Binding-site contacts:
Ligand atom O01 contacts residue ILE214 of chain 1.A at 2.8 Å (h-bond).
Ligand atom C09 contacts residue HIS128 of chain 1.A at 3.1 Å.
Ligand atom C02 contacts residue ARG186 of chain 1.A at 4.0 Å.
Ligand atom C15 contacts residue LEU129 of chain 1.A at 3.3 Å (hydrophobic).
Ligand atom C09 contacts residue LEU129 of chain 1.A at 3.6 Å (hydrophobic).
Ligand atom C16 contacts residue LEU129 of chain 1.A at 3.7 Å (hydrophobic).
Ligand atom C16 contacts residue GLU213 of chain 1.A at 4.3 Å.
Ligand atom N06 contacts residue LEU129 of chain 1.A at 2.8 Å (h-bond).
Ligand atom C12 contacts residue ARG127 of chain 1.A at 3.2 Å.
Ligand atom C04 contacts residue ILE248 of chain 1.A at 4.3 Å (hydrophobic).
Ligand atom C02 contacts residue VAL161 of chain 1.A at 3.9 Å (hydrophobic).
Ligand atom N06 contacts residue ILE248 of chain 1.A at 4.1 Å.
Ligand atom C05 contacts residue LEU129 of chain 1.A at 3.5 Å (hydrophobic).
Ligand atom C07 contacts residue LEU129 of chain 1.A at 3.7 Å (hydrophobic).
Ligand atom C03 contacts residue VAL161 of chain 1.A at 3.9 Å (hydrophobic).
Ligand atom C03 contacts residue ARG186 of chain 1.A at 3.6 Å.
Ligand atom N10 contacts residue HIS128 of chain 1.A at 3.6 Å.
Ligand atom C16 contacts residue ILE214 of chain 1.A at 3.4 Å (hydrophobic).
Ligand atom C13 contacts residue ARG127 of chain 1.A at 3.1 Å.
Ligand atom C11 contacts residue ARG127 of chain 1.A at 4.0 Å.
Ligand atom C02 contacts residue ILE214 of chain 1.A at 3.8 Å (hydrophobic).
Ligand atom C07 contacts residue HIS128 of chain 1.A at 3.7 Å.
Ligand atom O01 contacts residue ARG186 of chain 1.A at 4.0 Å.
Ligand atom O01 contacts residue VAL161 of chain 1.A at 3.6 Å.
Ligand atom C15 contacts residue VAL131 of chain 1.A at 4.4 Å (hydrophobic).
Ligand atom O08 contacts residue ARG186 of chain 1.A at 3.9 Å.
Ligand atom O01 contacts residue THR212 of chain 1.A at 4.2 Å.
Ligand atom C07 contacts residue ILE248 of chain 1.A at 3.9 Å (hydrophobic).
Ligand atom O01 contacts residue GLU213 of chain 1.A at 3.1 Å.
Ligand atom C04 contacts residue ARG186 of chain 1.A at 3.7 Å.
Ligand atom C02 contacts residue LEU129 of chain 1.A at 3.8 Å (hydrophobic).
Ligand atom C04 contacts residue LEU129 of chain 1.A at 3.8 Å (hydrophobic).
Ligand atom C09 contacts residue ILE248 of chain 1.A at 4.4 Å (hydrophobic).
Ligand atom C15 contacts residue ILE214 of chain 1.A at 4.2 Å (hydrophobic).
Ligand atom N06 contacts residue HIS128 of chain 1.A at 3.8 Å.
Ligand atom C11 contacts residue HIS128 of chain 1.A at 3.4 Å.
Ligand atom C03 contacts residue LEU129 of chain 1.A at 3.9 Å (hydrophobic).
Ligand atom N14 contacts residue ARG127 of chain 1.A at 3.9 Å.
Ligand atom C02 contacts residue GLU213 of chain 1.A at 4.0 Å.
Ligand atom O08 contacts residue ILE248 of chain 1.A at 3.9 Å.

A small-molecule ligand and the protein it binds are described below.
Small molecule (SMILES): O=C(Cn1cccn1)Nc1ccc(O)cc1

Sequence of chain 1.A:
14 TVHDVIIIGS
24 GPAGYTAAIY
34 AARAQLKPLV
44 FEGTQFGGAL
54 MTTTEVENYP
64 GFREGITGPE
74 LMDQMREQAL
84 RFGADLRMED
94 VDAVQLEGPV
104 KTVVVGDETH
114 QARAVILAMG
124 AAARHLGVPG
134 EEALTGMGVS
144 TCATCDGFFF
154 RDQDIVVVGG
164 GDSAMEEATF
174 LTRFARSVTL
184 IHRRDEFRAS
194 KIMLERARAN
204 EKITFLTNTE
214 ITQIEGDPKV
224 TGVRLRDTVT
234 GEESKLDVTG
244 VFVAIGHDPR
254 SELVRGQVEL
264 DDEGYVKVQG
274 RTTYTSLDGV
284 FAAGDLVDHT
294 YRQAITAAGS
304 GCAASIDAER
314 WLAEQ